Sequence of chain 1.B:
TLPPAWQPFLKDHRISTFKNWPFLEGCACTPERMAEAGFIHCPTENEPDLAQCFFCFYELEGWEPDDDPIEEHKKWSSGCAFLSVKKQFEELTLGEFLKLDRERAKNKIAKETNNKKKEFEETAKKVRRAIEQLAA

This protein binds this small molecule.
Small molecule (SMILES): CC(C)[C@H](NC(=O)[C@H](C)N)C(=O)N1CCC[C@H]1C=O

Binding-site contacts:
Ligand atom O contacts residue LEU65 of chain 1.B at 3.5 Å.
Ligand atom C contacts residue GLU64 of chain 1.B at 4.5 Å.
Ligand atom N contacts residue GLU64 of chain 1.B at 4.3 Å.
Ligand atom CA contacts residue GLU77 of chain 1.B at 3.8 Å.
Ligand atom CD contacts residue TRP81 of chain 1.B at 3.1 Å (hydrophobic).
Ligand atom N contacts residue GLU66 of chain 1.B at 4.4 Å.
Ligand atom CG2 contacts residue TRP81 of chain 1.B at 3.9 Å (hydrophobic).
Ligand atom CB contacts residue GLU66 of chain 1.B at 3.1 Å.
Ligand atom N contacts residue GLU66 of chain 1.B at 2.6 Å (salt-bridge).
Ligand atom CB contacts residue TRP68 of chain 1.B at 3.7 Å (hydrophobic).
Ligand atom C contacts residue GLU77 of chain 1.B at 4.3 Å.
Ligand atom CA contacts residue ASP72 of chain 1.B at 4.0 Å.
Ligand atom CG contacts residue TRP81 of chain 1.B at 3.2 Å (hydrophobic).
Ligand atom O contacts residue GLU66 of chain 1.B at 4.5 Å.
Ligand atom CB contacts residue GLU66 of chain 1.B at 4.3 Å.
Ligand atom CA contacts residue TRP81 of chain 1.B at 4.2 Å (hydrophobic).
Ligand atom CG contacts residue TYR63 of chain 1.B at 3.9 Å (hydrophobic).
Ligand atom O contacts residue GLU66 of chain 1.B at 2.6 Å (salt-bridge).
Ligand atom C contacts residue TRP81 of chain 1.B at 4.4 Å (hydrophobic).
Ligand atom CA contacts residue GLU64 of chain 1.B at 3.6 Å.
Ligand atom O contacts residue GLU77 of chain 1.B at 4.0 Å.
Ligand atom N contacts residue ASP72 of chain 1.B at 3.1 Å (salt-bridge).
Ligand atom N contacts residue GLY67 of chain 1.B at 4.1 Å.
Ligand atom N contacts residue TRP81 of chain 1.B at 4.3 Å.
Ligand atom CA contacts residue GLU66 of chain 1.B at 3.7 Å.
Ligand atom O contacts residue GLU64 of chain 1.B at 4.5 Å.
Ligand atom N contacts residue GLU77 of chain 1.B at 2.9 Å (salt-bridge).
Ligand atom CB contacts residue LEU65 of chain 1.B at 3.9 Å (hydrophobic).
Ligand atom CB contacts residue GLY67 of chain 1.B at 4.5 Å.
Ligand atom CA contacts residue GLY67 of chain 1.B at 3.8 Å.
Ligand atom CB contacts residue GLU64 of chain 1.B at 4.2 Å.
Ligand atom CA contacts residue TRP68 of chain 1.B at 4.5 Å (hydrophobic).
Ligand atom C contacts residue GLU66 of chain 1.B at 3.3 Å.
Ligand atom O contacts residue TRP81 of chain 1.B at 3.2 Å.
Ligand atom C contacts residue LEU65 of chain 1.B at 4.2 Å (hydrophobic).
Ligand atom CB contacts residue GLU77 of chain 1.B at 3.8 Å.
Ligand atom CB contacts residue ASP72 of chain 1.B at 4.1 Å.
Ligand atom CA contacts residue GLU66 of chain 1.B at 3.0 Å.
Ligand atom C contacts residue GLU66 of chain 1.B at 3.6 Å.